Sequence of chain 2.A:
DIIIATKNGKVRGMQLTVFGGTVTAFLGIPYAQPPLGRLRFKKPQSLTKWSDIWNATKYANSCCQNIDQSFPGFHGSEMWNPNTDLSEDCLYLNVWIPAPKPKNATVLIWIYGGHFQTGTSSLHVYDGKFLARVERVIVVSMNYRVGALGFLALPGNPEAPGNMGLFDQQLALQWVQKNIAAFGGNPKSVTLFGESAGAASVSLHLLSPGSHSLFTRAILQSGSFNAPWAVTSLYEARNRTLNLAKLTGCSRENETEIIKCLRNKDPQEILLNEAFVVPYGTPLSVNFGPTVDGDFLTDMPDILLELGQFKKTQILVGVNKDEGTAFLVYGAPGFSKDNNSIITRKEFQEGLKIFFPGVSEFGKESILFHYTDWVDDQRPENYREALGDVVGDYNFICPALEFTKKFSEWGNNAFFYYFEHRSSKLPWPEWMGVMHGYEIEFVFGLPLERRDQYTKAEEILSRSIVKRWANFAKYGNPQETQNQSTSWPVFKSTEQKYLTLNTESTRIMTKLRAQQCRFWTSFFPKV

Binding-site contacts:
Ligand atom C5 contacts residue ASN485 of chain 2.A at 3.7 Å.
Ligand atom O7 contacts residue ARG465 of chain 2.A at 3.4 Å.
Ligand atom O7 contacts residue GLU482 of chain 2.A at 4.4 Å.
Ligand atom C8 contacts residue LYS469 of chain 2.A at 3.7 Å.
Ligand atom N2 contacts residue ASN485 of chain 2.A at 3.2 Å (h-bond).
Ligand atom C7 contacts residue GLU482 of chain 2.A at 4.0 Å.
Ligand atom O3 contacts residue ARG465 of chain 2.A at 3.6 Å.
Ligand atom C6 contacts residue ASN485 of chain 2.A at 4.2 Å.
Ligand atom C3 contacts residue ASN485 of chain 2.A at 3.9 Å.
Ligand atom C4 contacts residue ASN485 of chain 2.A at 4.2 Å.
Ligand atom C7 contacts residue ASN485 of chain 2.A at 3.5 Å.
Ligand atom C8 contacts residue ARG465 of chain 2.A at 3.9 Å.
Ligand atom O7 contacts residue ASN485 of chain 2.A at 3.5 Å (h-bond).
Ligand atom N2 contacts residue ARG465 of chain 2.A at 4.2 Å.
Ligand atom C2 contacts residue ARG465 of chain 2.A at 4.4 Å.
Ligand atom O5 contacts residue ASN485 of chain 2.A at 2.5 Å (h-bond).
Ligand atom C8 contacts residue GLU482 of chain 2.A at 3.6 Å.
Ligand atom C7 contacts residue ARG465 of chain 2.A at 3.7 Å.
Ligand atom C1 contacts residue ASN485 of chain 2.A at 1.4 Å.
Ligand atom C2 contacts residue ASN485 of chain 2.A at 2.6 Å.
Ligand atom O7 contacts residue SER466 of chain 2.A at 4.4 Å.

This protein binds this small molecule.
Small molecule (SMILES): CC(=O)N[C@@H]1[C@@H](O)[C@H](O)[C@@H](CO)O[C@H]1O